Binding-site contacts:
Ligand atom O7 contacts residue ASN64 of chain 1.A at 3.5 Å (h-bond).
Ligand atom C1 contacts residue THR66 of chain 1.A at 3.4 Å.
Ligand atom N2 contacts residue ASN64 of chain 1.A at 3.0 Å (h-bond).
Ligand atom C8 contacts residue ILE354 of chain 1.A at 3.6 Å (hydrophobic).
Ligand atom C7 contacts residue ASN64 of chain 1.A at 3.4 Å.
Ligand atom C1 contacts residue ASN64 of chain 1.A at 1.4 Å.
Ligand atom O5 contacts residue ASN64 of chain 1.A at 2.3 Å (h-bond).
Ligand atom C2 contacts residue ASN64 of chain 1.A at 2.5 Å.
Ligand atom C6 contacts residue THR66 of chain 1.A at 3.4 Å.
Ligand atom C5 contacts residue THR66 of chain 1.A at 3.2 Å.
Ligand atom C3 contacts residue ASN64 of chain 1.A at 3.9 Å.
Ligand atom C5 contacts residue ASN64 of chain 1.A at 3.6 Å.
Ligand atom C4 contacts residue ASN64 of chain 1.A at 4.2 Å.
Ligand atom O6 contacts residue THR66 of chain 1.A at 3.9 Å.
Ligand atom O5 contacts residue THR66 of chain 1.A at 2.7 Å (h-bond).

Sequence of chain 1.A:
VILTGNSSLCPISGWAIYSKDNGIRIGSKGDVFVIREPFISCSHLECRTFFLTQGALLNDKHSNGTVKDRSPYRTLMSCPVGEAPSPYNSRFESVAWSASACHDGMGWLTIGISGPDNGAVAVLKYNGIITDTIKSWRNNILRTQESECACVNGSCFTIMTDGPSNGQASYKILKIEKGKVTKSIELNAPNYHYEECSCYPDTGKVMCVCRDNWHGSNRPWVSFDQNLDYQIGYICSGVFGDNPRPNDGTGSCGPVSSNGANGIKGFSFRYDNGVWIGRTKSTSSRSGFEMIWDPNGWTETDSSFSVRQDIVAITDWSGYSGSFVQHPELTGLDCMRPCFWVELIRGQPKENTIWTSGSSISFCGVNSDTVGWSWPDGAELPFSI

The protein below binds the small molecule below.
Small molecule (SMILES): CC(=O)N[C@@H]1[C@@H](O)[C@H](O)[C@@H](CO)O[C@H]1O